Binding-site contacts:
Ligand atom C6 contacts residue TYR171 of chain 1.B at 3.8 Å (hydrophobic).
Ligand atom O26 contacts residue ALA57 of chain 1.B at 3.5 Å.
Ligand atom C20 contacts residue PHE310 of chain 1.B at 3.7 Å (hydrophobic).
Ligand atom C15 contacts residue TYR171 of chain 1.B at 3.8 Å (hydrophobic).
Ligand atom O8 contacts residue ILE237 of chain 1.B at 3.0 Å (h-bond).
Ligand atom O3 contacts residue MET243 of chain 1.B at 3.7 Å.
Ligand atom O26 contacts residue GLY347 of chain 1.B at 3.8 Å.
Ligand atom O2 contacts residue ILE237 of chain 1.B at 3.9 Å.
Ligand atom O26 contacts residue ALA58 of chain 1.B at 3.2 Å (h-bond).
Ligand atom C19 contacts residue GLY346 of chain 1.B at 3.6 Å.
Ligand atom C24 contacts residue ALA58 of chain 1.B at 3.3 Å (hydrophobic).
Ligand atom C19 contacts residue ALA58 of chain 1.B at 3.9 Å (hydrophobic).
Ligand atom C28 contacts residue ALA58 of chain 1.B at 3.9 Å (hydrophobic).
Ligand atom C15 contacts residue GLY348 of chain 1.B at 3.6 Å.
Ligand atom C21 contacts residue PHE130 of chain 1.B at 3.7 Å (hydrophobic).
Ligand atom O26 contacts residue GLY348 of chain 1.B at 2.7 Å (h-bond).
Ligand atom C7 contacts residue ILE237 of chain 1.B at 3.9 Å (hydrophobic).
Ligand atom C14 contacts residue TRP345 of chain 1.B at 3.9 Å (hydrophobic).
Ligand atom C23 contacts residue GLY346 of chain 1.B at 3.6 Å.
Ligand atom O1 contacts residue GLY240 of chain 1.B at 3.8 Å.
Ligand atom C24 contacts residue GLY348 of chain 1.B at 3.6 Å.
Ligand atom C28 contacts residue LYS61 of chain 1.B at 3.3 Å.
Ligand atom C5 contacts residue PHE311 of chain 1.B at 3.9 Å (hydrophobic).
Ligand atom C13 contacts residue PHE130 of chain 1.B at 3.7 Å (hydrophobic).
Ligand atom C27 contacts residue HIS254 of chain 1.B at 3.9 Å.
Ligand atom O4 contacts residue ALA58 of chain 1.B at 3.2 Å.
Ligand atom C29 contacts residue HIS254 of chain 1.B at 3.8 Å.
Ligand atom O4 contacts residue TYR171 of chain 1.B at 2.9 Å (h-bond).
Ligand atom C9 contacts residue GLY348 of chain 1.B at 3.8 Å.
Ligand atom C19 contacts residue GLY348 of chain 1.B at 3.9 Å.
Ligand atom C5 contacts residue TYR171 of chain 1.B at 3.7 Å (hydrophobic).
Ligand atom C19 contacts residue TYR171 of chain 1.B at 3.6 Å (hydrophobic).
Ligand atom C28 contacts residue TYR128 of chain 1.B at 3.4 Å (hydrophobic).
Ligand atom C5 contacts residue PHE310 of chain 1.B at 3.8 Å (hydrophobic).
Ligand atom C28 contacts residue TYR171 of chain 1.B at 3.8 Å (hydrophobic).
Ligand atom C24 contacts residue TYR171 of chain 1.B at 3.9 Å (hydrophobic).
Ligand atom C14 contacts residue PHE310 of chain 1.B at 3.8 Å (hydrophobic).
Ligand atom C23 contacts residue TRP345 of chain 1.B at 3.6 Å (hydrophobic).
Ligand atom C16 contacts residue PHE130 of chain 1.B at 3.9 Å (hydrophobic).
Ligand atom C19 contacts residue TRP345 of chain 1.B at 3.8 Å (hydrophobic).

A small-molecule ligand and the protein it binds are described below.
Small molecule (SMILES): CC[C@H](C)C(=O)O[C@H]1C[C@@H](C)C=C2C=C[C@H](C)[C@H](CC[C@@H](O)C[C@@H](O)CC(=O)O)[C@H]21

Sequence of chain 1.B:
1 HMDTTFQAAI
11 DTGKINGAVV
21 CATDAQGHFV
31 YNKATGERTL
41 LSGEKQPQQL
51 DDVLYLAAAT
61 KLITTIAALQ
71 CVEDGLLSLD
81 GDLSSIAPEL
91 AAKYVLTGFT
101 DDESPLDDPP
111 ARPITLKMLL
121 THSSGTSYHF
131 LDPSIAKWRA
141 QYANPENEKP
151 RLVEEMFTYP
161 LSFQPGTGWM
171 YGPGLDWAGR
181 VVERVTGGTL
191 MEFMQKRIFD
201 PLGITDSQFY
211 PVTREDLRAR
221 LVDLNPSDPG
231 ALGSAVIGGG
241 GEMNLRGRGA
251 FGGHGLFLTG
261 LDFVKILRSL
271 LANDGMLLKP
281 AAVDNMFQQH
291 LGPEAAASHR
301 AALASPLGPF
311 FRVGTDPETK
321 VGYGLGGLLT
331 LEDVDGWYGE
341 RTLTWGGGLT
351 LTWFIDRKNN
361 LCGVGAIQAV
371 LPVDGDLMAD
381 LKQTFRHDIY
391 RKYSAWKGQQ